Binding-site contacts:
Ligand atom OP2 contacts residue LYS919 of chain 1.B at 3.3 Å (salt-bridge).
Ligand atom N2 contacts residue PRO478 of chain 1.A at 3.5 Å.
Ligand atom C3' contacts residue MG1 of chain 1.W at 3.6 Å.
Ligand atom O2' contacts residue ASP515 of chain 1.A at 2.6 Å (salt-bridge).
Ligand atom O2' contacts residue HIS1029 of chain 1.B at 3.5 Å.
Ligand atom O2' contacts residue ARG476 of chain 1.A at 3.3 Å (salt-bridge).
Ligand atom C5' contacts residue ARG472 of chain 1.B at 3.9 Å.
Ligand atom C3' contacts residue ARG476 of chain 1.A at 3.7 Å.
Ligand atom O3' contacts residue GLN708 of chain 1.B at 2.9 Å (h-bond).
Ligand atom C4' contacts residue HIS456 of chain 1.B at 3.6 Å.
Ligand atom OP1 contacts residue GLU504 of chain 1.B at 3.2 Å (salt-bridge).
Ligand atom OP1 contacts residue LYS919 of chain 1.B at 3.5 Å (salt-bridge).
Ligand atom P contacts residue GLU504 of chain 1.B at 3.6 Å.
Ligand atom C3' contacts residue HIS456 of chain 1.B at 3.8 Å.
Ligand atom C4' contacts residue HIS1029 of chain 1.B at 3.8 Å.
Ligand atom P contacts residue GLN708 of chain 1.B at 3.8 Å.
Ligand atom O3' contacts residue ARG476 of chain 1.A at 3.1 Å (salt-bridge).
Ligand atom C2' contacts residue ASP515 of chain 1.A at 3.5 Å.
Ligand atom OP2 contacts residue GLU504 of chain 1.B at 3.5 Å (salt-bridge).
Ligand atom OP2 contacts residue GLU504 of chain 1.B at 3.2 Å (salt-bridge).
Ligand atom C5' contacts residue MG1 of chain 1.W at 3.6 Å.
Ligand atom P contacts residue LYS911 of chain 1.B at 3.7 Å.
Ligand atom OP1 contacts residue ARG472 of chain 1.B at 3.1 Å (salt-bridge).
Ligand atom OP1 contacts residue ASP513 of chain 1.A at 3.0 Å (salt-bridge).
Ligand atom O3' contacts residue ASP515 of chain 1.A at 2.9 Å (salt-bridge).
Ligand atom O3' contacts residue MG1 of chain 1.W at 2.6 Å.
Ligand atom O2' contacts residue HIS456 of chain 1.B at 2.8 Å (h-bond).
Ligand atom O3' contacts residue HIS456 of chain 1.B at 3.0 Å.
Ligand atom OP1 contacts residue GLN708 of chain 1.B at 3.3 Å (h-bond).
Ligand atom C2' contacts residue ARG476 of chain 1.A at 3.4 Å.
Ligand atom C4' contacts residue MG1 of chain 1.W at 3.7 Å.
Ligand atom O3' contacts residue ASP511 of chain 1.A at 3.6 Å.
Ligand atom P contacts residue LYS919 of chain 1.B at 3.8 Å.
Ligand atom C4' contacts residue ASP515 of chain 1.A at 3.3 Å.
Ligand atom O3' contacts residue LYS911 of chain 1.B at 3.4 Å (salt-bridge).
Ligand atom O2' contacts residue GLY514 of chain 1.A at 3.7 Å.
Ligand atom C3' contacts residue ASP515 of chain 1.A at 3.4 Å.
Ligand atom OP1 contacts residue LYS911 of chain 1.B at 3.1 Å (salt-bridge).
Ligand atom C5' contacts residue HIS1029 of chain 1.B at 3.3 Å.
Ligand atom O4' contacts residue HIS1029 of chain 1.B at 3.9 Å.

Sequence of chain 1.A:
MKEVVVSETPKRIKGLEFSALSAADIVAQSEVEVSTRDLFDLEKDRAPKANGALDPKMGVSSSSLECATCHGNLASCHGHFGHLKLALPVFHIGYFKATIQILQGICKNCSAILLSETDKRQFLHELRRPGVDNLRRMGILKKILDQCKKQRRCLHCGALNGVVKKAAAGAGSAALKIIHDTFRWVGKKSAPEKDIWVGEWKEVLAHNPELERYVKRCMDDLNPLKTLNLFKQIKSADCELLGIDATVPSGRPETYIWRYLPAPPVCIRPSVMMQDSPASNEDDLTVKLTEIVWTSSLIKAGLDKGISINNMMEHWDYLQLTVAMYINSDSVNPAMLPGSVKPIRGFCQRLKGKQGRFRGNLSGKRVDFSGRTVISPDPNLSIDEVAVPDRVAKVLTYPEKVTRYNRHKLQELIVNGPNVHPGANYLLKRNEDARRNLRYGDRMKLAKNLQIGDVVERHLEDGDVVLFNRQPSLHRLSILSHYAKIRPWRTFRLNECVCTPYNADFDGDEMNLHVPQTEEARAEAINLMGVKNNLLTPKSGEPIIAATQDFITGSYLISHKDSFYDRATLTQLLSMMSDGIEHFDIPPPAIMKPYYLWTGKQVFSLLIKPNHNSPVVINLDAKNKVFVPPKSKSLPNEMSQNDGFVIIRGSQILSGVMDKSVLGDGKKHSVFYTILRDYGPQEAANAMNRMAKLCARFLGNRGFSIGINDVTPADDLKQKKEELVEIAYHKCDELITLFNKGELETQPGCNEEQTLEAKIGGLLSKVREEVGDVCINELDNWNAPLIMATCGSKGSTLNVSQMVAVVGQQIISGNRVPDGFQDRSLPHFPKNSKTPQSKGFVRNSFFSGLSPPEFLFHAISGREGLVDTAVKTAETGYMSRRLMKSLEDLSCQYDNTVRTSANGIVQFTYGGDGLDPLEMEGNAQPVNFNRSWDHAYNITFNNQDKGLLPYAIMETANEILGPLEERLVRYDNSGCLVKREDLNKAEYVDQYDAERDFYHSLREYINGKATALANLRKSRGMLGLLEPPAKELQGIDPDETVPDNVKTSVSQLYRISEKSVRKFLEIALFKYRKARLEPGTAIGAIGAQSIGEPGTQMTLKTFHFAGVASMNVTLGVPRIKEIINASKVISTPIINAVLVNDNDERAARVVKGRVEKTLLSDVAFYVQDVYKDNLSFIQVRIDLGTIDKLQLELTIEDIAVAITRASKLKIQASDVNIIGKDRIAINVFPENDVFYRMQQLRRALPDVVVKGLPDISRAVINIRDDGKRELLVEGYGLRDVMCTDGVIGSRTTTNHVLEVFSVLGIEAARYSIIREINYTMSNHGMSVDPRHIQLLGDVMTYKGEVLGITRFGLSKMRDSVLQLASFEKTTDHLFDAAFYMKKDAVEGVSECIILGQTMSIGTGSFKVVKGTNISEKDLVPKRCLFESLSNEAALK

Sequence of chain 1.B:
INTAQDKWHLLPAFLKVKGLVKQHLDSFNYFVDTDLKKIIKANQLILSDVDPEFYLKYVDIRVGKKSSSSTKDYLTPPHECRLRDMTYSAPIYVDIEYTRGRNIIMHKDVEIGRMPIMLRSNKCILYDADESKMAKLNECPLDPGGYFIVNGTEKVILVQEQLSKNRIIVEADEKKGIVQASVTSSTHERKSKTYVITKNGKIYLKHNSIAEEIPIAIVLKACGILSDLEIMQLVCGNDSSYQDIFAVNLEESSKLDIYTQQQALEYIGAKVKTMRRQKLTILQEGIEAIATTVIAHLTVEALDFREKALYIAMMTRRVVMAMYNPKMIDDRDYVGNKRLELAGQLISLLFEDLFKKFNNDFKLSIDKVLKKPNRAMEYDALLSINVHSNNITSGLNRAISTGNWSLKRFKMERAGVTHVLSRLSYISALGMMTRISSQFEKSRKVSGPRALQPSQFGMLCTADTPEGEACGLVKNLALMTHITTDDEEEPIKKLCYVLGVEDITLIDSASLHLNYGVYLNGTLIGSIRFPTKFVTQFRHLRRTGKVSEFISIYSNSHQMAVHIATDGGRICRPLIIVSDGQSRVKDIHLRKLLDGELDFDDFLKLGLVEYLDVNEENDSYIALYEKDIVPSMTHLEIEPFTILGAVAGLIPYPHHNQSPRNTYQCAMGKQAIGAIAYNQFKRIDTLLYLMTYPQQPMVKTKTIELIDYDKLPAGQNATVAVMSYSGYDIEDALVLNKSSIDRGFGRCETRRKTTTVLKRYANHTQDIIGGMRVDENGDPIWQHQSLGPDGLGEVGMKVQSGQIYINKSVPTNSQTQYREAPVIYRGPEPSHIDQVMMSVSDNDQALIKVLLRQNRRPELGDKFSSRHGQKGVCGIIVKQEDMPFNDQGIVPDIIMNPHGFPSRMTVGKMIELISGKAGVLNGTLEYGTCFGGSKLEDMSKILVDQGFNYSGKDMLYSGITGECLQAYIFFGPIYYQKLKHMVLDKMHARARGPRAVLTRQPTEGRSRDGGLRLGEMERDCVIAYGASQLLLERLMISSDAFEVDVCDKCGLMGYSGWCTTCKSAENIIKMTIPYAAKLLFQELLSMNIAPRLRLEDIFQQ

This protein binds this small molecule.
Small molecule (SMILES): Nc1ccn([C@@H]2O[C@H](COP(=O)=O)[C@@H](O[P](=O)(O)OC[C@H]3O[C@@H](n4ccc(N)nc4=O)[C@H](O)[C@@H]3O[P](=O)(O)OC[C@H]3O[C@@H](n4cnc5c(N)ncnc54)[C@H](O)[C@@H]3O[P](=O)(O)OC[C@H]3O[C@@H](n4ccc(N)nc4=O)[C@H](O)[C@@H]3O[P](=O)(O)OC[C@H]3O[C@@H](n4cnc5c(N)ncnc54)[C@H](O)[C@@H]3O[P](=O)(O)OC[C@H]3O[C@@H](n4cnc5c(=O)nc(N)[nH]c54)[C@H](O)[C@@H]3O[P](=O)(O)OC[C@H]3O[C@@H](n4cnc5c(N)ncnc54)[C@H](O)[C@@H]3O[P](=O)(O)OC[C@H]3O[C@@H](n4cnc5c(=O)nc(N)[nH]c54)[C@H](O)[C@@H]3O)[C@H]2O)c(=O)n1